Binding-site contacts:
Ligand atom C10 contacts residue HIS291 of chain 2.A at 3.5 Å.
Ligand atom O2 contacts residue GLY346 of chain 2.A at 3.0 Å.
Ligand atom C10 contacts residue LEU253 of chain 2.A at 3.5 Å (hydrophobic).
Ligand atom N1 contacts residue CYS143 of chain 2.A at 3.8 Å.
Ligand atom N1 contacts residue SER347 of chain 2.A at 2.6 Å (h-bond).
Ligand atom O2 contacts residue CYS143 of chain 2.A at 3.1 Å (h-bond).
Ligand atom C6 contacts residue LEU253 of chain 2.A at 4.1 Å (hydrophobic).
Ligand atom O1 contacts residue SER347 of chain 2.A at 3.9 Å.
Ligand atom C6 contacts residue VAL287 of chain 2.A at 4.3 Å (hydrophobic).
Ligand atom O3 contacts residue HIS285 of chain 2.A at 3.3 Å (h-bond).
Ligand atom C8 contacts residue LEU253 of chain 2.A at 3.6 Å (hydrophobic).
Ligand atom C2 contacts residue CYS143 of chain 2.A at 2.2 Å (hydrophobic).
Ligand atom O2 contacts residue ALA142 of chain 2.A at 3.4 Å.
Ligand atom C1 contacts residue SER347 of chain 2.A at 3.3 Å.
Ligand atom C12 contacts residue HIS291 of chain 2.A at 3.6 Å.
Ligand atom O3 contacts residue CYS143 of chain 2.A at 3.6 Å.
Ligand atom C12 contacts residue LEU254 of chain 2.A at 3.4 Å (hydrophobic).
Ligand atom C7 contacts residue LEU253 of chain 2.A at 4.0 Å (hydrophobic).
Ligand atom C4 contacts residue SER347 of chain 2.A at 4.0 Å.
Ligand atom C12 contacts residue ILE258 of chain 2.A at 4.1 Å (hydrophobic).
Ligand atom O3 contacts residue ASN315 of chain 2.A at 2.7 Å (h-bond).
Ligand atom N1 contacts residue ASP117 of chain 1.A at 3.3 Å (salt-bridge).
Ligand atom C11 contacts residue HIS291 of chain 2.A at 3.8 Å.
Ligand atom C1 contacts residue CYS143 of chain 2.A at 2.9 Å (hydrophobic).
Ligand atom C10 contacts residue LEU254 of chain 2.A at 4.0 Å (hydrophobic).
Ligand atom C9 contacts residue LEU253 of chain 2.A at 3.7 Å (hydrophobic).
Ligand atom C12 contacts residue ILE345 of chain 2.A at 3.9 Å (hydrophobic).
Ligand atom C3 contacts residue ASN315 of chain 2.A at 3.8 Å.
Ligand atom O2 contacts residue ILE345 of chain 2.A at 4.2 Å.
Ligand atom C5 contacts residue SER347 of chain 2.A at 3.8 Å.
Ligand atom N1 contacts residue ALA142 of chain 2.A at 3.5 Å.
Ligand atom C1 contacts residue ALA142 of chain 2.A at 3.7 Å (hydrophobic).
Ligand atom C11 contacts residue ILE345 of chain 2.A at 3.7 Å (hydrophobic).
Ligand atom O2 contacts residue SER347 of chain 2.A at 3.0 Å (h-bond).
Ligand atom C3 contacts residue HIS285 of chain 2.A at 4.3 Å.
Ligand atom C9 contacts residue ILE345 of chain 2.A at 3.8 Å (hydrophobic).
Ligand atom C2 contacts residue HIS285 of chain 2.A at 3.9 Å.
Ligand atom C1 contacts residue GLY346 of chain 2.A at 4.1 Å.
Ligand atom O3 contacts residue VAL287 of chain 2.A at 3.6 Å.
Ligand atom C3 contacts residue CYS143 of chain 2.A at 3.4 Å (hydrophobic).

Sequence of chain 2.A:
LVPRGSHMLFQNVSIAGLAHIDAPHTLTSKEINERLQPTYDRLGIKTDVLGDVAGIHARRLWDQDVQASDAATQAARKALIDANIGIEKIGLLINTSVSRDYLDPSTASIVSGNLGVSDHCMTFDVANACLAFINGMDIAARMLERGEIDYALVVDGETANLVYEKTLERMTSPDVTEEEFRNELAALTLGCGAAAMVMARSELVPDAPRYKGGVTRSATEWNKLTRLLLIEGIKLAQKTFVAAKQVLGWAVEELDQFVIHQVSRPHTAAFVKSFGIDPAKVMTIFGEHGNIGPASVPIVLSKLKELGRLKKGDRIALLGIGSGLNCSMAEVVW

Sequence of chain 1.A:
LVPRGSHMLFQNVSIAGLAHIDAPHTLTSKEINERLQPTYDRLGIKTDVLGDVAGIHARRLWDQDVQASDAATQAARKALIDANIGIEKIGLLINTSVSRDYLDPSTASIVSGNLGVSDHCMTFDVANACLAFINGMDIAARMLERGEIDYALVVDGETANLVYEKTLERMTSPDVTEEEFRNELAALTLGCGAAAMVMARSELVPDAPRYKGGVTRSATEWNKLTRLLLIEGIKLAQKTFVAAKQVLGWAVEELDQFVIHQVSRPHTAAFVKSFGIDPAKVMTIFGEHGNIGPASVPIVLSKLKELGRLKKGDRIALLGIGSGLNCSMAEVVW

This small molecule binds to this protein.
Small molecule (SMILES): C/C=C/C/C=C/CCC(=O)[C@@H](O)CC(N)=O